Binding-site contacts:
Ligand atom C contacts residue ASN521 of chain 1.A at 4.0 Å.
Ligand atom C14 contacts residue ILE79 of chain 1.A at 3.7 Å (hydrophobic).
Ligand atom N2 contacts residue PRO55 of chain 1.A at 3.8 Å.
Ligand atom C13 contacts residue ILE79 of chain 1.A at 4.2 Å (hydrophobic).
Ligand atom C12 contacts residue ASN521 of chain 1.A at 3.5 Å.
Ligand atom C4 contacts residue VAL94 of chain 1.A at 3.9 Å (hydrophobic).
Ligand atom C contacts residue FDA1 of chain 1.E at 3.6 Å.
Ligand atom C3 contacts residue TYR435 of chain 1.A at 3.4 Å (hydrophobic).
Ligand atom C7 contacts residue ASN521 of chain 1.A at 4.1 Å.
Ligand atom C1 contacts residue TYR435 of chain 1.A at 3.4 Å (hydrophobic).
Ligand atom C3 contacts residue VAL94 of chain 1.A at 4.0 Å (hydrophobic).
Ligand atom N contacts residue VAL94 of chain 1.A at 3.7 Å.
Ligand atom C2 contacts residue VAL94 of chain 1.A at 3.9 Å (hydrophobic).
Ligand atom N1 contacts residue TYR435 of chain 1.A at 2.8 Å (h-bond).
Ligand atom C5 contacts residue FDA1 of chain 1.E at 3.9 Å.
Ligand atom C1 contacts residue VAL94 of chain 1.A at 3.8 Å (hydrophobic).
Ligand atom C contacts residue TYR435 of chain 1.A at 4.2 Å (hydrophobic).
Ligand atom C7 contacts residue ALA92 of chain 1.A at 4.0 Å (hydrophobic).
Ligand atom C4 contacts residue TYR435 of chain 1.A at 3.4 Å (hydrophobic).
Ligand atom C3 contacts residue LEU358 of chain 1.A at 4.1 Å (hydrophobic).
Ligand atom C contacts residue SER566 of chain 1.A at 3.9 Å.
Ligand atom C9 contacts residue PHE53 of chain 1.A at 3.9 Å (hydrophobic).
Ligand atom N contacts residue TYR435 of chain 1.A at 3.5 Å.
Ligand atom C13 contacts residue ASN521 of chain 1.A at 4.0 Å.
Ligand atom C7 contacts residue FDA1 of chain 1.E at 3.8 Å.
Ligand atom C10 contacts residue FDA1 of chain 1.E at 4.0 Å.
Ligand atom N1 contacts residue ASN521 of chain 1.A at 3.0 Å (h-bond).
Ligand atom C8 contacts residue FDA1 of chain 1.E at 4.0 Å.
Ligand atom C5 contacts residue TYR435 of chain 1.A at 3.6 Å (hydrophobic).
Ligand atom C2 contacts residue TYR435 of chain 1.A at 3.5 Å (hydrophobic).
Ligand atom C15 contacts residue PHE59 of chain 1.A at 4.0 Å (hydrophobic).
Ligand atom C contacts residue VAL94 of chain 1.A at 4.1 Å (hydrophobic).
Ligand atom C contacts residue HIS523 of chain 1.A at 3.9 Å.
Ligand atom C11 contacts residue FDA1 of chain 1.E at 3.9 Å.
Ligand atom C1 contacts residue ILE362 of chain 1.A at 4.0 Å (hydrophobic).
Ligand atom C6 contacts residue TYR435 of chain 1.A at 3.4 Å (hydrophobic).
Ligand atom C5 contacts residue ALA92 of chain 1.A at 3.5 Å (hydrophobic).
Ligand atom C6 contacts residue ASN521 of chain 1.A at 3.4 Å.
Ligand atom C2 contacts residue ILE362 of chain 1.A at 3.6 Å (hydrophobic).
Ligand atom N contacts residue FDA1 of chain 1.E at 4.1 Å.

This small molecule binds to this protein.
Small molecule (SMILES): Cn1cccc1CNCCc1c[nH]c2ccccc12

Sequence of chain 1.A:
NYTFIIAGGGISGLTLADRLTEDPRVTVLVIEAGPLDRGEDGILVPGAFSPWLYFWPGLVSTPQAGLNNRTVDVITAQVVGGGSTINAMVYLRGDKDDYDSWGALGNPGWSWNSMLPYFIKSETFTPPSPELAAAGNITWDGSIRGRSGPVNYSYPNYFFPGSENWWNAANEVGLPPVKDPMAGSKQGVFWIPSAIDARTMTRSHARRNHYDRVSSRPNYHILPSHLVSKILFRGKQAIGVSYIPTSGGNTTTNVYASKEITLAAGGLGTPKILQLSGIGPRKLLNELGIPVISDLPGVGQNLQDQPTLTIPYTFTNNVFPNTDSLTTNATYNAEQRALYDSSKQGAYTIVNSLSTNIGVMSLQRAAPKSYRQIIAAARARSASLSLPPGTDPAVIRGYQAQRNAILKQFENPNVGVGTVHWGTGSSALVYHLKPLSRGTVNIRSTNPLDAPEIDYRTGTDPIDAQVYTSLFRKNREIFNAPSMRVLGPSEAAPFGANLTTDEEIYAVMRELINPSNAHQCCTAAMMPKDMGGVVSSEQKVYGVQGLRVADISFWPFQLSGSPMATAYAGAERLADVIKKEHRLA